Sequence of chain 1.B:
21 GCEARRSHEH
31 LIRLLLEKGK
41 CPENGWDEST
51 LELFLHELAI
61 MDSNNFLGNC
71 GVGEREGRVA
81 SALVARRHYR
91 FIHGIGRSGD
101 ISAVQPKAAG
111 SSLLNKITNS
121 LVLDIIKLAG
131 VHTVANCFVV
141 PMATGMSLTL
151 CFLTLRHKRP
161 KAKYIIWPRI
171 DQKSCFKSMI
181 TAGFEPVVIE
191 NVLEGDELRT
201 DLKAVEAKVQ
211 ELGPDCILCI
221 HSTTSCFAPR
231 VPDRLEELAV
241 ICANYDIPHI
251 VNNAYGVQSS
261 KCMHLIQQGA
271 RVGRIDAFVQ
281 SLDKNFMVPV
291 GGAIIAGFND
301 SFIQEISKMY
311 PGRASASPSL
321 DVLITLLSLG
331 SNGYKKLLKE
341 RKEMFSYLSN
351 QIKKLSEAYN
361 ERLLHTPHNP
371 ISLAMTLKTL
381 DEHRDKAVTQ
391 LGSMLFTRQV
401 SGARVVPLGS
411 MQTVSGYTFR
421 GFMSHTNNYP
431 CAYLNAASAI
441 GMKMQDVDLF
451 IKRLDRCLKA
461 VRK

A small-molecule ligand and the protein it binds are described below.
Small molecule (SMILES): N[C@@H](COP(=O)(O)O)C(=O)O

Sequence of chain 2.B:
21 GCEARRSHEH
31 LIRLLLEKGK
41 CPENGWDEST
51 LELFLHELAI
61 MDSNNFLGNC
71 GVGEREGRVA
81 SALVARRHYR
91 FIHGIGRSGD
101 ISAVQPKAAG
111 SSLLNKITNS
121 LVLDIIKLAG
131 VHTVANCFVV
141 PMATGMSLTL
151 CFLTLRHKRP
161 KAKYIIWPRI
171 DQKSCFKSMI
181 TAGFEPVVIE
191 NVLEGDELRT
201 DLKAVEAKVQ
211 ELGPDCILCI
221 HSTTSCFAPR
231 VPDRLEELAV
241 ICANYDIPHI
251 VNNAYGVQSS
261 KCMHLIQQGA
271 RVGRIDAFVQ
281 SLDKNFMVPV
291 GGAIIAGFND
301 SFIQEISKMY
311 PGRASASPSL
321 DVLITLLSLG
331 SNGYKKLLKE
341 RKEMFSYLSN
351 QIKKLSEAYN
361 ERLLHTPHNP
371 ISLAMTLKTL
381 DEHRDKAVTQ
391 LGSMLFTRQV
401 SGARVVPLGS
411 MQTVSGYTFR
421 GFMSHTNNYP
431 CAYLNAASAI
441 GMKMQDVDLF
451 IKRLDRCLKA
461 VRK

Binding-site contacts:
Ligand atom P contacts residue ARG97 of chain 2.B at 3.2 Å.
Ligand atom P contacts residue SER98 of chain 2.B at 4.4 Å.
Ligand atom C contacts residue ARG97 of chain 2.B at 4.3 Å.
Ligand atom O3P contacts residue ARG313 of chain 2.B at 4.2 Å.
Ligand atom CB contacts residue ARG97 of chain 2.B at 4.0 Å.
Ligand atom O3P contacts residue ARG97 of chain 2.B at 3.2 Å (salt-bridge).
Ligand atom O3P contacts residue GLN105 of chain 2.B at 3.1 Å (h-bond).
Ligand atom N contacts residue ARG97 of chain 2.B at 3.1 Å.
Ligand atom C contacts residue LYS173 of chain 1.B at 3.0 Å.
Ligand atom O contacts residue ARG97 of chain 2.B at 3.7 Å.
Ligand atom OG contacts residue SER98 of chain 2.B at 4.3 Å.
Ligand atom CA contacts residue SER98 of chain 2.B at 3.6 Å.
Ligand atom CA contacts residue GLY99 of chain 2.B at 3.9 Å.
Ligand atom N contacts residue SER98 of chain 2.B at 3.5 Å (h-bond).
Ligand atom CB contacts residue SER98 of chain 2.B at 3.1 Å.
Ligand atom N contacts residue GLY99 of chain 2.B at 3.3 Å (h-bond).
Ligand atom OG contacts residue ARG97 of chain 2.B at 2.8 Å (salt-bridge).
Ligand atom O2P contacts residue SER98 of chain 2.B at 3.3 Å (h-bond).
Ligand atom O contacts residue LYS173 of chain 1.B at 3.0 Å (salt-bridge).
Ligand atom N contacts residue LYS173 of chain 1.B at 3.9 Å.
Ligand atom O1P contacts residue ARG97 of chain 2.B at 3.3 Å (salt-bridge).
Ligand atom CA contacts residue ARG97 of chain 2.B at 4.2 Å.
Ligand atom CA contacts residue LYS173 of chain 1.B at 3.6 Å.
Ligand atom OXT contacts residue LYS173 of chain 1.B at 3.2 Å.